Sequence of chain 1.A:
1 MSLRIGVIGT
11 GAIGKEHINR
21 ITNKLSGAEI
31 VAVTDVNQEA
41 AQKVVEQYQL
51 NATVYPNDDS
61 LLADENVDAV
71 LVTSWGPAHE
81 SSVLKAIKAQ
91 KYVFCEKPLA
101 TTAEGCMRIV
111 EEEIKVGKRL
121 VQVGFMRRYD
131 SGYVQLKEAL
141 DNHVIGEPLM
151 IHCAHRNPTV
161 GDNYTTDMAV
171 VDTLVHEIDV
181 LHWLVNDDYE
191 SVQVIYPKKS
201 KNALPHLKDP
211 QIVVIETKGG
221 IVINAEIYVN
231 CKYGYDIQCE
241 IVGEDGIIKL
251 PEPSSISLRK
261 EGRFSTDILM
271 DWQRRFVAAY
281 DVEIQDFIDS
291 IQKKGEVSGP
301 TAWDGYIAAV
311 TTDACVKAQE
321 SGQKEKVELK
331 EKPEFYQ

The protein below binds the small molecule below.
Small molecule (SMILES): OC1C(O)C(O)C(O)C(O)C1O

Binding-site contacts:
Ligand atom O4 contacts residue ASN157 of chain 1.A at 3.8 Å.
Ligand atom O1 contacts residue TRP272 of chain 1.A at 3.5 Å.
Ligand atom O3 contacts residue ASP172 of chain 1.A at 4.3 Å.
Ligand atom O2 contacts residue HIS176 of chain 1.A at 2.9 Å (h-bond).
Ligand atom O2 contacts residue LYS97 of chain 1.A at 3.6 Å (salt-bridge).
Ligand atom C3 contacts residue TYR235 of chain 1.A at 3.7 Å (hydrophobic).
Ligand atom O4 contacts residue THR173 of chain 1.A at 4.4 Å.
Ligand atom C3 contacts residue HIS155 of chain 1.A at 4.0 Å.
Ligand atom O5 contacts residue TRP272 of chain 1.A at 4.0 Å.
Ligand atom C3 contacts residue HIS176 of chain 1.A at 4.0 Å.
Ligand atom O3 contacts residue HIS176 of chain 1.A at 2.9 Å.
Ligand atom O5 contacts residue TYR235 of chain 1.A at 4.3 Å.
Ligand atom O3 contacts residue ARG127 of chain 1.A at 4.3 Å.
Ligand atom C5 contacts residue TYR235 of chain 1.A at 4.2 Å (hydrophobic).
Ligand atom O4 contacts residue HIS155 of chain 1.A at 2.5 Å (h-bond).
Ligand atom O3 contacts residue TYR235 of chain 1.A at 4.3 Å.
Ligand atom O5 contacts residue ASN157 of chain 1.A at 3.1 Å (h-bond).
Ligand atom C5 contacts residue ASN157 of chain 1.A at 4.3 Å.
Ligand atom O2 contacts residue ASP172 of chain 1.A at 3.9 Å.
Ligand atom C2 contacts residue HIS176 of chain 1.A at 3.5 Å.
Ligand atom O4 contacts residue TYR235 of chain 1.A at 3.6 Å.
Ligand atom C4 contacts residue HIS155 of chain 1.A at 3.8 Å.
Ligand atom C4 contacts residue TYR235 of chain 1.A at 4.1 Å (hydrophobic).
Ligand atom C1 contacts residue TRP272 of chain 1.A at 3.4 Å (hydrophobic).
Ligand atom C6 contacts residue TRP272 of chain 1.A at 3.8 Å (hydrophobic).
Ligand atom O3 contacts residue THR173 of chain 1.A at 4.0 Å.
Ligand atom O3 contacts residue HIS155 of chain 1.A at 3.2 Å.
Ligand atom O6 contacts residue TRP272 of chain 1.A at 2.9 Å.
Ligand atom O1 contacts residue NAI1 of chain 1.C at 3.3 Å.
Ligand atom O1 contacts residue LYS97 of chain 1.A at 4.5 Å.
Ligand atom C5 contacts residue TRP272 of chain 1.A at 3.9 Å (hydrophobic).